Binding-site contacts:
Ligand atom O6 contacts residue LEU70 of chain 1.C at 4.1 Å.
Ligand atom C6 contacts residue LEU70 of chain 1.C at 4.0 Å (hydrophobic).
Ligand atom O5 contacts residue LEU70 of chain 1.C at 3.4 Å.
Ligand atom C2 contacts residue ASN67 of chain 1.C at 2.5 Å.
Ligand atom C5 contacts residue LEU70 of chain 1.C at 4.3 Å (hydrophobic).
Ligand atom C3 contacts residue ASN67 of chain 1.C at 3.8 Å.
Ligand atom C7 contacts residue ASN67 of chain 1.C at 3.8 Å.
Ligand atom O7 contacts residue GLU369 of chain 1.C at 3.8 Å.
Ligand atom C7 contacts residue TRP368 of chain 1.C at 4.0 Å (hydrophobic).
Ligand atom C6 contacts residue TRP368 of chain 1.C at 3.8 Å (hydrophobic).
Ligand atom C1 contacts residue LEU70 of chain 1.C at 4.0 Å (hydrophobic).
Ligand atom C4 contacts residue ASN67 of chain 1.C at 4.2 Å.
Ligand atom C1 contacts residue THR69 of chain 1.C at 4.0 Å.
Ligand atom C5 contacts residue ASN67 of chain 1.C at 3.6 Å.
Ligand atom O6 contacts residue THR69 of chain 1.C at 4.0 Å.
Ligand atom C8 contacts residue ASN67 of chain 1.C at 4.3 Å.
Ligand atom O7 contacts residue ASN67 of chain 1.C at 4.3 Å.
Ligand atom C5 contacts residue THR69 of chain 1.C at 4.0 Å.
Ligand atom O5 contacts residue THR69 of chain 1.C at 4.2 Å.
Ligand atom O7 contacts residue TRP368 of chain 1.C at 3.7 Å.
Ligand atom O6 contacts residue GLN288 of chain 1.C at 4.5 Å.
Ligand atom N2 contacts residue ASN67 of chain 1.C at 2.9 Å (h-bond).
Ligand atom C1 contacts residue ASN67 of chain 1.C at 1.4 Å.
Ligand atom C8 contacts residue TRP368 of chain 1.C at 3.8 Å (hydrophobic).
Ligand atom O5 contacts residue ASN67 of chain 1.C at 2.4 Å (h-bond).

Sequence of chain 1.C:
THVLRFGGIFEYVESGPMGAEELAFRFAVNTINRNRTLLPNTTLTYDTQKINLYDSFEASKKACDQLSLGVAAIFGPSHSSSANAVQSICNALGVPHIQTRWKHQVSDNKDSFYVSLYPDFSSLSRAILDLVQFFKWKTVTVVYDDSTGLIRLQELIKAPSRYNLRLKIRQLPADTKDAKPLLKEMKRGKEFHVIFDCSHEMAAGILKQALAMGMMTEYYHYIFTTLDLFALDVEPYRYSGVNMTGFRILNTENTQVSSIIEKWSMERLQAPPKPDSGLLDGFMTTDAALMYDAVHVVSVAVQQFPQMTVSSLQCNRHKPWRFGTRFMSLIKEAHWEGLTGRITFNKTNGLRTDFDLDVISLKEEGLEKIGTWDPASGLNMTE

This protein binds this small molecule.
Small molecule (SMILES): CC(=O)N[C@H]1[C@H](O[C@H]2[C@H](O)[C@@H](NC(C)=O)CO[C@@H]2CO)O[C@H](CO)[C@@H](O)[C@@H]1O